Binding-site contacts:
Ligand atom O6 contacts residue THR89 of chain 35.E at 3.8 Å.
Ligand atom O7 contacts residue ASP67 of chain 35.E at 4.3 Å.
Ligand atom C1 contacts residue ASN118 of chain 35.E at 1.4 Å.
Ligand atom O6 contacts residue ASN118 of chain 35.E at 4.1 Å.
Ligand atom C8 contacts residue ASN118 of chain 35.E at 4.3 Å.
Ligand atom N2 contacts residue ASN118 of chain 35.E at 2.9 Å (h-bond).
Ligand atom C7 contacts residue ASP67 of chain 35.E at 4.3 Å.
Ligand atom C4 contacts residue ASN118 of chain 35.E at 4.2 Å.
Ligand atom C5 contacts residue THR120 of chain 35.E at 4.5 Å.
Ligand atom O5 contacts residue SER66 of chain 35.E at 4.3 Å.
Ligand atom C8 contacts residue ASP67 of chain 35.E at 4.0 Å.
Ligand atom O5 contacts residue ASN118 of chain 35.E at 2.4 Å (h-bond).
Ligand atom O7 contacts residue ASN118 of chain 35.E at 3.4 Å (h-bond).
Ligand atom O6 contacts residue PHE119 of chain 35.E at 3.2 Å (h-bond).
Ligand atom C7 contacts residue TYR90 of chain 35.E at 4.2 Å (hydrophobic).
Ligand atom C2 contacts residue ASN118 of chain 35.E at 2.5 Å.
Ligand atom O5 contacts residue THR120 of chain 35.E at 3.7 Å.
Ligand atom C6 contacts residue THR120 of chain 35.E at 4.0 Å.
Ligand atom C1 contacts residue SER66 of chain 35.E at 4.4 Å.
Ligand atom C3 contacts residue ASN118 of chain 35.E at 3.8 Å.
Ligand atom O6 contacts residue THR120 of chain 35.E at 3.5 Å (h-bond).
Ligand atom C7 contacts residue ASN118 of chain 35.E at 3.3 Å.
Ligand atom N2 contacts residue TYR90 of chain 35.E at 4.2 Å.
Ligand atom C5 contacts residue ASN118 of chain 35.E at 3.6 Å.
Ligand atom O7 contacts residue SER66 of chain 35.E at 3.6 Å.
Ligand atom C8 contacts residue TYR90 of chain 35.E at 3.6 Å (hydrophobic).

This protein binds this small molecule.
Small molecule (SMILES): CC(=O)N[C@@H]1[C@@H](O)[C@H](O)[C@@H](CO)O[C@H]1O

Sequence of chain 35.E:
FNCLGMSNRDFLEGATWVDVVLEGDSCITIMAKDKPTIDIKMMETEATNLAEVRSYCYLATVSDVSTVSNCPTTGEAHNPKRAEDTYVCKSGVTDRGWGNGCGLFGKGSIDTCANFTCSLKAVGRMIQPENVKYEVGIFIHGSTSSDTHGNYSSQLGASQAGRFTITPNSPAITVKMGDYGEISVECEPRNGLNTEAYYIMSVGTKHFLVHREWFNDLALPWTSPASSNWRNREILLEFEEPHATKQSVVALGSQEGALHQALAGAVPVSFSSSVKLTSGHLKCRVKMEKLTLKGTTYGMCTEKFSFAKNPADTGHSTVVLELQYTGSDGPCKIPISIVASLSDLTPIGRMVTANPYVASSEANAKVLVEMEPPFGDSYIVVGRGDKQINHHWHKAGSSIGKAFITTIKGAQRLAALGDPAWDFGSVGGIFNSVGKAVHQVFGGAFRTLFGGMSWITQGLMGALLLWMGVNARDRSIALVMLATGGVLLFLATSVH